The small molecule below binds the protein below.
Small molecule (SMILES): NCC(=O)O

Sequence of chain 48.A:
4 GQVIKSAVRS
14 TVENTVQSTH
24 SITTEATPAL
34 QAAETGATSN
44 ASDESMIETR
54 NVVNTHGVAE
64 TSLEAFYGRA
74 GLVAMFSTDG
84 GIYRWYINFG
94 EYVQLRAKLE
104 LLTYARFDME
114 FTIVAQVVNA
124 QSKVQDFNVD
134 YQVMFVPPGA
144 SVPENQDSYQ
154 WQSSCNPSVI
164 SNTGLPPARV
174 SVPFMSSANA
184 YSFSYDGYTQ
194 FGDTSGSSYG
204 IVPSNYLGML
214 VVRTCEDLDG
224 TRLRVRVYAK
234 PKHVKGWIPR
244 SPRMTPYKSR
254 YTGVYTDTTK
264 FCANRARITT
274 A

Binding-site contacts:
Ligand atom C contacts residue MET247 of chain 48.A at 3.9 Å (hydrophobic).
Ligand atom N contacts residue CYS1 of chain 48.E at 1.3 Å.
Ligand atom C contacts residue GLN95 of chain 48.C at 3.1 Å.
Ligand atom CA contacts residue CYS265 of chain 48.A at 4.4 Å (hydrophobic).
Ligand atom C contacts residue CYS1 of chain 48.E at 2.8 Å (hydrophobic).
Ligand atom OXT contacts residue PHE264 of chain 48.A at 4.2 Å.
Ligand atom C contacts residue ASP235 of chain 48.C at 4.0 Å.
Ligand atom O contacts residue MET247 of chain 48.A at 3.4 Å (h-bond).
Ligand atom O contacts residue ASP235 of chain 48.C at 4.5 Å.
Ligand atom OXT contacts residue ASP235 of chain 48.C at 2.9 Å (salt-bridge).
Ligand atom O contacts residue GLN95 of chain 48.C at 3.3 Å (h-bond).
Ligand atom OXT contacts residue GLN95 of chain 48.C at 2.7 Å (h-bond).
Ligand atom OXT contacts residue CYS1 of chain 48.E at 2.7 Å (h-bond).
Ligand atom CA contacts residue GLN95 of chain 48.C at 4.2 Å.
Ligand atom C contacts residue PHE264 of chain 48.A at 3.8 Å (hydrophobic).
Ligand atom CA contacts residue PHE264 of chain 48.A at 3.1 Å (hydrophobic).
Ligand atom N contacts residue MET247 of chain 48.A at 3.8 Å.
Ligand atom O contacts residue SER96 of chain 48.C at 3.6 Å.
Ligand atom O contacts residue CYS1 of chain 48.E at 3.7 Å.
Ligand atom CA contacts residue CYS1 of chain 48.E at 2.4 Å (hydrophobic).
Ligand atom N contacts residue PHE264 of chain 48.A at 3.5 Å (h-bond).
Ligand atom CA contacts residue MET247 of chain 48.A at 4.1 Å (hydrophobic).
Ligand atom O contacts residue PHE264 of chain 48.A at 3.9 Å.

Sequence of chain 48.C:
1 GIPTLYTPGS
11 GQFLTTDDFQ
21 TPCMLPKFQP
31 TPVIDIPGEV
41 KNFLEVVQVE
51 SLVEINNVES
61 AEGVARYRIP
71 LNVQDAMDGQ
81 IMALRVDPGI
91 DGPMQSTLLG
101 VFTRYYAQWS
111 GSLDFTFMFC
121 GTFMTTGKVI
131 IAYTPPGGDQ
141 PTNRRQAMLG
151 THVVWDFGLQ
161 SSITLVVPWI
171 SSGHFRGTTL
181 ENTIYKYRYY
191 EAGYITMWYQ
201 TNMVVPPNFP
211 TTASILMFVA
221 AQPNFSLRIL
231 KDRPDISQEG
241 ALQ